Binding-site contacts:
Ligand atom C5 contacts residue THR162 of chain 1.D at 4.2 Å.
Ligand atom O6 contacts residue THR162 of chain 1.D at 4.4 Å.
Ligand atom C4 contacts residue ASN160 of chain 1.D at 4.1 Å.
Ligand atom C6 contacts residue ASN163 of chain 1.D at 4.0 Å.
Ligand atom O5 contacts residue ASN163 of chain 1.D at 3.7 Å.
Ligand atom C7 contacts residue ASN160 of chain 1.D at 4.0 Å.
Ligand atom O7 contacts residue ASN160 of chain 1.D at 3.8 Å.
Ligand atom C2 contacts residue ASN160 of chain 1.D at 2.6 Å.
Ligand atom C3 contacts residue ASN160 of chain 1.D at 3.4 Å.
Ligand atom C1 contacts residue ASN163 of chain 1.D at 4.3 Å.
Ligand atom O6 contacts residue ASN163 of chain 1.D at 4.0 Å.
Ligand atom C1 contacts residue ASN160 of chain 1.D at 1.4 Å.
Ligand atom C6 contacts residue ASN160 of chain 1.D at 3.8 Å.
Ligand atom C1 contacts residue THR162 of chain 1.D at 4.2 Å.
Ligand atom O3 contacts residue ASN160 of chain 1.D at 3.2 Å (h-bond).
Ligand atom O5 contacts residue ASN160 of chain 1.D at 2.5 Å (h-bond).
Ligand atom O5 contacts residue THR162 of chain 1.D at 3.4 Å.
Ligand atom C5 contacts residue ASN160 of chain 1.D at 3.6 Å.
Ligand atom N2 contacts residue ASN160 of chain 1.D at 3.7 Å.

Sequence of chain 1.D:
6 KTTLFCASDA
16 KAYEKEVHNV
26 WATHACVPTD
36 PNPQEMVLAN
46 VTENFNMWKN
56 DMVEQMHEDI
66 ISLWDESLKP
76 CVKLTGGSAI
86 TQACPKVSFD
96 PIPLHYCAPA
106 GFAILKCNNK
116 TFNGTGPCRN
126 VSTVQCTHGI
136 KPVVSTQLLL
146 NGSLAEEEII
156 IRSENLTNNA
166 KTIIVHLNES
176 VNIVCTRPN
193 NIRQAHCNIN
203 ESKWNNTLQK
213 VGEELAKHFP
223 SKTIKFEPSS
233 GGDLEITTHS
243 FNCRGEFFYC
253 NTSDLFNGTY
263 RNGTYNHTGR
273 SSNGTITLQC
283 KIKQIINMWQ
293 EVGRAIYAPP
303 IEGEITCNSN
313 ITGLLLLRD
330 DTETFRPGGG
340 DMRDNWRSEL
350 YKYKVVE

A protein and the small-molecule ligand that binds it are described below.
Small molecule (SMILES): CC(=O)N[C@@H]1[C@@H](O)[C@H](O)[C@@H](CO)O[C@H]1O